Binding-site contacts:
Ligand atom N8 contacts residue ALA84 of chain 2.A at 3.8 Å.
Ligand atom N8 contacts residue LEU209 of chain 2.A at 3.7 Å.
Ligand atom N21 contacts residue ASP220 of chain 2.A at 3.6 Å.
Ligand atom N3 contacts residue TYR135 of chain 2.A at 3.8 Å.
Ligand atom C54 contacts residue HIS200 of chain 2.A at 3.6 Å.
Ligand atom C54 contacts residue ARG201 of chain 2.A at 3.7 Å.
Ligand atom C17 contacts residue MET107 of chain 2.A at 3.6 Å (hydrophobic).
Ligand atom C54 contacts residue ILE199 of chain 2.A at 3.8 Å (hydrophobic).
Ligand atom C18 contacts residue THR133 of chain 2.A at 3.6 Å.
Ligand atom C16 contacts residue LYS86 of chain 2.A at 3.8 Å.
Ligand atom C20 contacts residue LYS86 of chain 2.A at 3.5 Å.
Ligand atom N21 contacts residue GLU103 of chain 2.A at 3.0 Å (salt-bridge).
Ligand atom C12 contacts residue PHE221 of chain 2.A at 3.4 Å (hydrophobic).
Ligand atom C11 contacts residue VAL66 of chain 2.A at 3.5 Å (hydrophobic).
Ligand atom C22 contacts residue ASP220 of chain 2.A at 3.5 Å.
Ligand atom C11 contacts residue PHE221 of chain 2.A at 3.7 Å (hydrophobic).
Ligand atom C7 contacts residue LEU209 of chain 2.A at 3.8 Å (hydrophobic).
Ligand atom N21 contacts residue MET107 of chain 2.A at 3.6 Å.
Ligand atom C14 contacts residue THR133 of chain 2.A at 3.4 Å.
Ligand atom N3 contacts residue CYS136 of chain 2.A at 2.8 Å (h-bond).
Ligand atom C53 contacts residue CYS198 of chain 2.A at 3.7 Å (hydrophobic).
Ligand atom N10 contacts residue VAL66 of chain 2.A at 3.5 Å.
Ligand atom C25 contacts residue GLU103 of chain 2.A at 3.6 Å.
Ligand atom C52 contacts residue ILE199 of chain 2.A at 3.4 Å (hydrophobic).
Ligand atom C16 contacts residue GLU103 of chain 2.A at 3.4 Å.
Ligand atom C18 contacts residue LYS86 of chain 2.A at 3.6 Å.
Ligand atom O29 contacts residue GLY219 of chain 2.A at 3.4 Å.
Ligand atom N13 contacts residue THR133 of chain 2.A at 3.0 Å (h-bond).
Ligand atom N51 contacts residue HIS200 of chain 2.A at 3.3 Å (h-bond).
Ligand atom C19 contacts residue THR133 of chain 2.A at 3.4 Å.
Ligand atom O29 contacts residue ASP220 of chain 2.A at 3.2 Å (salt-bridge).
Ligand atom C17 contacts residue GLU103 of chain 2.A at 3.1 Å.
Ligand atom C2 contacts residue CYS136 of chain 2.A at 3.0 Å (hydrophobic).
Ligand atom C53 contacts residue ILE199 of chain 2.A at 3.6 Å (hydrophobic).
Ligand atom C20 contacts residue THR133 of chain 2.A at 3.2 Å.
Ligand atom C49 contacts residue HIS200 of chain 2.A at 3.7 Å.
Ligand atom N51 contacts residue ILE199 of chain 2.A at 3.1 Å (h-bond).
Ligand atom C50 contacts residue ASP220 of chain 2.A at 3.8 Å.
Ligand atom C50 contacts residue HIS200 of chain 2.A at 3.2 Å.
Ligand atom C17 contacts residue LYS86 of chain 2.A at 3.6 Å.

Sequence of chain 2.A:
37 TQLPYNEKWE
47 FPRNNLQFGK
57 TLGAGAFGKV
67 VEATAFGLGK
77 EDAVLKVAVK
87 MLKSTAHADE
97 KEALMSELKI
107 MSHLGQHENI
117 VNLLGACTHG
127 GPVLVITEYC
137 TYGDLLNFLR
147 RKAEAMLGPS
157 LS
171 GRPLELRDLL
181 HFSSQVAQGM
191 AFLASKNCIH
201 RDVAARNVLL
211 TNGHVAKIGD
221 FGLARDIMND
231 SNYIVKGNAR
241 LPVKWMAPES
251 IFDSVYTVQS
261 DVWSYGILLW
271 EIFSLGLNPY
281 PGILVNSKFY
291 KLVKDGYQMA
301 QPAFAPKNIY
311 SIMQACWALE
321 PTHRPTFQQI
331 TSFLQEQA

The protein below binds the small molecule below.
Small molecule (SMILES): Cc1ccc(NC(=O)c2ccc(CN3CCN(C)CC3)cc2)cc1Nc1nccc(-c2cccnc2)n1